Binding-site contacts:
Ligand atom O7 contacts residue ASN212 of chain 1.I at 3.1 Å (h-bond).
Ligand atom C3 contacts residue ASN212 of chain 1.I at 3.9 Å.
Ligand atom C3 contacts residue VAL193 of chain 1.I at 4.0 Å (hydrophobic).
Ligand atom C5 contacts residue ASN212 of chain 1.I at 3.8 Å.
Ligand atom O5 contacts residue ASN212 of chain 1.I at 2.4 Å (h-bond).
Ligand atom C2 contacts residue ASN212 of chain 1.I at 2.5 Å.
Ligand atom C1 contacts residue ASN212 of chain 1.I at 1.5 Å.
Ligand atom C2 contacts residue THR213 of chain 1.I at 4.4 Å.
Ligand atom C4 contacts residue VAL193 of chain 1.I at 4.1 Å (hydrophobic).
Ligand atom C8 contacts residue THR213 of chain 1.I at 3.7 Å.
Ligand atom O3 contacts residue GLU195 of chain 1.I at 3.5 Å.
Ligand atom C6 contacts residue VAL193 of chain 1.I at 3.9 Å (hydrophobic).
Ligand atom C8 contacts residue ASN212 of chain 1.I at 3.7 Å.
Ligand atom C2 contacts residue LYS176 of chain 1.A at 4.3 Å.
Ligand atom C7 contacts residue ASN212 of chain 1.I at 3.2 Å.
Ligand atom N2 contacts residue ASN212 of chain 1.I at 2.9 Å (h-bond).
Ligand atom C4 contacts residue GLU195 of chain 1.I at 4.0 Å.
Ligand atom C5 contacts residue VAL193 of chain 1.I at 3.8 Å (hydrophobic).
Ligand atom N2 contacts residue THR213 of chain 1.I at 3.4 Å.
Ligand atom C3 contacts residue GLU195 of chain 1.I at 4.3 Å.
Ligand atom C7 contacts residue THR213 of chain 1.I at 3.9 Å.
Ligand atom O2 contacts residue LYS176 of chain 1.A at 3.0 Å (salt-bridge).
Ligand atom O6 contacts residue VAL193 of chain 1.I at 3.7 Å.
Ligand atom C1 contacts residue THR213 of chain 1.I at 4.4 Å.
Ligand atom C4 contacts residue CYS194 of chain 1.I at 4.0 Å (hydrophobic).
Ligand atom C4 contacts residue ASN212 of chain 1.I at 4.3 Å.
Ligand atom O4 contacts residue GLN196 of chain 1.I at 4.0 Å.
Ligand atom O4 contacts residue GLU195 of chain 1.I at 4.1 Å.

The small molecule below binds the protein below.
Small molecule (SMILES): CC(=O)N[C@H]1[C@H](O[C@H]2[C@H](O)[C@@H](NC(C)=O)CO[C@@H]2CO[C@@H]2O[C@@H](C)[C@@H](O)[C@@H](O)[C@@H]2O)O[C@H](CO)[C@@H](O)[C@@H]1O

Sequence of chain 1.A:
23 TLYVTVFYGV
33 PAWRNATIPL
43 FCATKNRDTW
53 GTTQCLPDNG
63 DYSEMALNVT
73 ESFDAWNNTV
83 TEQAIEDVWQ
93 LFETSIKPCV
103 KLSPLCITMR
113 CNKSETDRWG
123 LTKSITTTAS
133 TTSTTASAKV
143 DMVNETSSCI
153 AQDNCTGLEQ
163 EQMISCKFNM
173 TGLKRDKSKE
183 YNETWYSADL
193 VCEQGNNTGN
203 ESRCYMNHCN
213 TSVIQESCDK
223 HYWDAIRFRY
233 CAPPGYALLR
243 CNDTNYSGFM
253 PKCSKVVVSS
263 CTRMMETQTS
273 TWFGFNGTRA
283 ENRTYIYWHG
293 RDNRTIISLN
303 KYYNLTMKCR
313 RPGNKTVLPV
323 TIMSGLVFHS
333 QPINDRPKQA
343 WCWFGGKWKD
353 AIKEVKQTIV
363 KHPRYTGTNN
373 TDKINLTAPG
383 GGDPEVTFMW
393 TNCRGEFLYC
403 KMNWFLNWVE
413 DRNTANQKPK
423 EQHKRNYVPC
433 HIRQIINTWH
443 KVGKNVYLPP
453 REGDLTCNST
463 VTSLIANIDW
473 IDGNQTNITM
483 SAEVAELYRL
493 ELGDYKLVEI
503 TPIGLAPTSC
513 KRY

Sequence of chain 1.I:
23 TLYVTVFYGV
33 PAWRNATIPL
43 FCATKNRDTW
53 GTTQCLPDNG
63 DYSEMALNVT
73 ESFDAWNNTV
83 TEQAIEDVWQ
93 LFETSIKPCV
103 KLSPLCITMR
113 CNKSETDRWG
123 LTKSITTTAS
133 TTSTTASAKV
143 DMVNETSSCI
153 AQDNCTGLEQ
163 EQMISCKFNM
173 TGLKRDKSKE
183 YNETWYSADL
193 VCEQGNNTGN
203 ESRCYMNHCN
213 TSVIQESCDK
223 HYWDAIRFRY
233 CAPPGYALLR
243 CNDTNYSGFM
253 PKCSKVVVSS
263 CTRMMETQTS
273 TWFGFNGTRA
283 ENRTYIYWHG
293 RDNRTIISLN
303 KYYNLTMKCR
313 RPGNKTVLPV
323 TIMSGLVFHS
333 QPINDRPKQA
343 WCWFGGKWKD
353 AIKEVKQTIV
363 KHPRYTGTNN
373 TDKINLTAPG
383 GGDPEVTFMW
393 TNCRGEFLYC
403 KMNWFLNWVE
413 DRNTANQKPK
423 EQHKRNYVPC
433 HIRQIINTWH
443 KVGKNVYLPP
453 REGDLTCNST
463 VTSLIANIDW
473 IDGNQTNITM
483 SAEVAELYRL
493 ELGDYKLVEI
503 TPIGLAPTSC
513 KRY